Binding-site contacts:
Ligand atom OD2 contacts residue ALA152 of chain 1.A at 3.4 Å.
Ligand atom CG contacts residue ARG155 of chain 1.A at 3.5 Å.
Ligand atom CA contacts residue TYR171 of chain 1.A at 3.4 Å (hydrophobic).
Ligand atom CA contacts residue TYR7 of chain 1.A at 3.4 Å (hydrophobic).
Ligand atom N contacts residue TYR7 of chain 1.A at 3.4 Å (h-bond).
Ligand atom O contacts residue TYR159 of chain 1.A at 3.4 Å.
Ligand atom O contacts residue TRP114 of chain 1.A at 3.5 Å.
Ligand atom NH2 contacts residue SER73 of chain 1.A at 3.5 Å (h-bond).
Ligand atom N contacts residue ASN70 of chain 1.A at 2.8 Å (h-bond).
Ligand atom CD1 contacts residue ARG62 of chain 1.A at 3.5 Å.
Ligand atom N contacts residue GLU63 of chain 1.A at 3.0 Å (salt-bridge).
Ligand atom CB contacts residue ASP77 of chain 1.A at 3.4 Å.
Ligand atom O contacts residue ARG66 of chain 1.A at 3.2 Å.
Ligand atom C contacts residue ARG66 of chain 1.A at 3.3 Å.
Ligand atom CG contacts residue TRP97 of chain 1.A at 3.1 Å (hydrophobic).
Ligand atom O contacts residue TYR7 of chain 1.A at 3.4 Å.
Ligand atom CA contacts residue ASP77 of chain 1.A at 3.2 Å.
Ligand atom C contacts residue TYR7 of chain 1.A at 3.2 Å (hydrophobic).
Ligand atom NH1 contacts residue ASN70 of chain 1.A at 2.9 Å (h-bond).
Ligand atom O contacts residue TRP147 of chain 1.A at 2.8 Å (h-bond).
Ligand atom O contacts residue LYS146 of chain 1.A at 3.0 Å (salt-bridge).
Ligand atom C contacts residue TYR84 of chain 1.A at 3.4 Å (hydrophobic).
Ligand atom N contacts residue TYR171 of chain 1.A at 2.7 Å (h-bond).
Ligand atom O contacts residue TYR159 of chain 1.A at 2.8 Å (h-bond).
Ligand atom O contacts residue SER73 of chain 1.A at 3.3 Å.
Ligand atom CA contacts residue ARG66 of chain 1.A at 3.3 Å.
Ligand atom OXT contacts residue TYR84 of chain 1.A at 2.7 Å (h-bond).
Ligand atom CA contacts residue ASN70 of chain 1.A at 3.4 Å.
Ligand atom CZ contacts residue GLY69 of chain 1.A at 3.5 Å.
Ligand atom O contacts residue ARG66 of chain 1.A at 2.9 Å (salt-bridge).
Ligand atom CA contacts residue TYR7 of chain 1.A at 3.3 Å (hydrophobic).
Ligand atom OD1 contacts residue ARG155 of chain 1.A at 3.0 Å (salt-bridge).
Ligand atom CD contacts residue ASN70 of chain 1.A at 3.4 Å.
Ligand atom N contacts residue ASP77 of chain 1.A at 2.9 Å (salt-bridge).
Ligand atom O contacts residue ASN70 of chain 1.A at 3.1 Å (h-bond).
Ligand atom NH1 contacts residue SER73 of chain 1.A at 2.9 Å (h-bond).
Ligand atom OD2 contacts residue ARG155 of chain 1.A at 2.9 Å (salt-bridge).
Ligand atom O contacts residue TRP147 of chain 1.A at 3.3 Å.
Ligand atom N contacts residue TRP167 of chain 1.A at 3.4 Å.
Ligand atom OXT contacts residue THR143 of chain 1.A at 2.7 Å (h-bond).

A protein and the small-molecule ligand that binds it are described below.
Small molecule (SMILES): CC[C@H](C)[C@H](N)C(=O)NCC(=O)N1CCC[C@H]1C(=O)N[C@@H](CCCN=C(N)N)C(=O)N[C@@H](C)C(=O)N[C@H](C(=O)N[C@@H](CC(=O)O)C(=O)N[C@H](C(=O)N[C@@H](CC(C)C)C(=O)O)C(C)C)C(C)C

Sequence of chain 1.A:
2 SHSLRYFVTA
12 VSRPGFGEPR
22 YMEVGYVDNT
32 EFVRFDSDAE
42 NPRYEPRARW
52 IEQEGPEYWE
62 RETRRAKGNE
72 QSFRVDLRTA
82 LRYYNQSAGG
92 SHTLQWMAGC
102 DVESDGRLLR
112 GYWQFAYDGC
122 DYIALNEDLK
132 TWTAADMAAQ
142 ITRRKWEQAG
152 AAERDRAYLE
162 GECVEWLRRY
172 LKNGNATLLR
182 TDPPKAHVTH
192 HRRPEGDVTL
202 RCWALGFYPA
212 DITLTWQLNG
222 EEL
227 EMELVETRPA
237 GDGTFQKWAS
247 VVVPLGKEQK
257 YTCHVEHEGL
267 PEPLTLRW